Binding-site contacts:
Ligand atom O2 contacts residue GLY184 of chain 1.A at 4.1 Å.
Ligand atom O4 contacts residue TRP183 of chain 1.A at 4.2 Å.
Ligand atom C2 contacts residue TRP183 of chain 1.A at 3.7 Å (hydrophobic).
Ligand atom C3 contacts residue SEL1 of chain 1.E at 4.1 Å.
Ligand atom C2 contacts residue LEU185 of chain 1.A at 3.8 Å (hydrophobic).
Ligand atom C4 contacts residue PHE158 of chain 1.A at 4.2 Å (hydrophobic).
Ligand atom O3 contacts residue LEU185 of chain 1.A at 2.8 Å (h-bond).
Ligand atom O4 contacts residue TYR153 of chain 1.A at 4.1 Å.
Ligand atom C5 contacts residue TYR155 of chain 1.A at 3.4 Å (hydrophobic).
Ligand atom C1 contacts residue ASP188 of chain 1.A at 3.9 Å.
Ligand atom C4 contacts residue SEL1 of chain 1.E at 3.1 Å.
Ligand atom C4 contacts residue TYR155 of chain 1.A at 3.7 Å (hydrophobic).
Ligand atom O5 contacts residue TYR155 of chain 1.A at 3.6 Å.
Ligand atom O3 contacts residue GLY184 of chain 1.A at 3.5 Å.
Ligand atom O3 contacts residue GLU186 of chain 1.A at 4.1 Å.
Ligand atom O2 contacts residue LEU185 of chain 1.A at 3.1 Å (h-bond).
Ligand atom C5 contacts residue TYR153 of chain 1.A at 3.5 Å (hydrophobic).
Ligand atom C5 contacts residue ASP188 of chain 1.A at 4.0 Å.
Ligand atom C1 contacts residue TRP183 of chain 1.A at 4.2 Å (hydrophobic).
Ligand atom C5 contacts residue SEL1 of chain 1.E at 4.2 Å.
Ligand atom C5 contacts residue PHE158 of chain 1.A at 3.9 Å (hydrophobic).
Ligand atom O4 contacts residue TYR155 of chain 1.A at 4.2 Å.
Ligand atom C2 contacts residue ASP188 of chain 1.A at 3.5 Å.
Ligand atom C3 contacts residue LEU185 of chain 1.A at 3.9 Å (hydrophobic).
Ligand atom O4 contacts residue SEL1 of chain 1.E at 2.2 Å (h-bond).
Ligand atom O2 contacts residue ASP188 of chain 1.A at 2.6 Å (salt-bridge).
Ligand atom O5 contacts residue TYR153 of chain 1.A at 3.6 Å.
Ligand atom C3 contacts residue ASP188 of chain 1.A at 3.6 Å.
Ligand atom O4 contacts residue ASP187 of chain 1.A at 2.6 Å (salt-bridge).
Ligand atom C4 contacts residue ASP187 of chain 1.A at 3.5 Å.
Ligand atom O3 contacts residue ASP188 of chain 1.A at 3.9 Å.
Ligand atom O3 contacts residue SEL1 of chain 1.E at 3.4 Å (h-bond).
Ligand atom O5 contacts residue TRP183 of chain 1.A at 3.9 Å.
Ligand atom C3 contacts residue ASP187 of chain 1.A at 3.3 Å.
Ligand atom C4 contacts residue TRP183 of chain 1.A at 3.8 Å (hydrophobic).
Ligand atom C2 contacts residue TYR155 of chain 1.A at 3.9 Å (hydrophobic).
Ligand atom C1 contacts residue TYR155 of chain 1.A at 3.2 Å (hydrophobic).
Ligand atom C3 contacts residue TYR155 of chain 1.A at 3.5 Å (hydrophobic).
Ligand atom O3 contacts residue ASP187 of chain 1.A at 2.5 Å (salt-bridge).
Ligand atom O4 contacts residue PHE158 of chain 1.A at 3.5 Å.

Sequence of chain 1.A:
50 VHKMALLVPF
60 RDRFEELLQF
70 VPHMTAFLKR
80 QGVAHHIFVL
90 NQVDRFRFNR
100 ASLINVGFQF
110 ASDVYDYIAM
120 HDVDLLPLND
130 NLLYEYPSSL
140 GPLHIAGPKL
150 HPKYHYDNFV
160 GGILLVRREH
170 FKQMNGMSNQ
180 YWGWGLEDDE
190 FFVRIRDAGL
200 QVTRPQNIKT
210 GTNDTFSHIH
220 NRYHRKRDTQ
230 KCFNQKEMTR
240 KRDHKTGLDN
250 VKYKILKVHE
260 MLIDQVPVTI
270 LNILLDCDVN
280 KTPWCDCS

This small molecule binds to this protein.
Small molecule (SMILES): O[C@@H]1[C@@H](O)[C@H](O[C@@H]2CO[C@@H](O)[C@H](O)[C@H]2O)OC[C@H]1O